This protein binds this small molecule.
Small molecule (SMILES): O=C(O)c1ccccc1C(=O)c1ccc(Cl)c([N+](=O)[O-])c1

Sequence of chain 2.C:
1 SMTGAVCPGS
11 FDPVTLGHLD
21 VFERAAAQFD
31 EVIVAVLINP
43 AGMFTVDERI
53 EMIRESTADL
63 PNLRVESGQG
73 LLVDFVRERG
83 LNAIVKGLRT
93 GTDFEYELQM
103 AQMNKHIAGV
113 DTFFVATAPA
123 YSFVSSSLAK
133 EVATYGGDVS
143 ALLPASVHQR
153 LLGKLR

Sequence of chain 2.B:
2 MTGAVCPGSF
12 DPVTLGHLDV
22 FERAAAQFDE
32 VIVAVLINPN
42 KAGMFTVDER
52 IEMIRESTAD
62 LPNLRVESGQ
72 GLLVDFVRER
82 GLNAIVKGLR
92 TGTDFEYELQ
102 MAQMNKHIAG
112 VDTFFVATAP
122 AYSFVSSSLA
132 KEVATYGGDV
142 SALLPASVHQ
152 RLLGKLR

Binding-site contacts:
Ligand atom O20 contacts residue LEU73 of chain 2.C at 3.9 Å.
Ligand atom O12 contacts residue GLY70 of chain 2.C at 2.6 Å.
Ligand atom N10 contacts residue GLN71 of chain 2.C at 3.7 Å.
Ligand atom C09 contacts residue GLY72 of chain 2.C at 3.2 Å.
Ligand atom C18 contacts residue GLY72 of chain 2.C at 3.6 Å.
Ligand atom C15 contacts residue TYR137 of chain 2.B at 4.0 Å (hydrophobic).
Ligand atom C06 contacts residue LEU37 of chain 2.C at 3.7 Å (hydrophobic).
Ligand atom N10 contacts residue GLY72 of chain 2.C at 3.9 Å.
Ligand atom CL contacts residue LEU37 of chain 2.C at 3.5 Å.
Ligand atom C08 contacts residue GLY72 of chain 2.C at 4.0 Å.
Ligand atom C16 contacts residue TYR137 of chain 2.B at 3.3 Å (hydrophobic).
Ligand atom C16 contacts residue GLY72 of chain 2.C at 3.6 Å.
Ligand atom O11 contacts residue LEU73 of chain 2.C at 3.8 Å.
Ligand atom C08 contacts residue LEU37 of chain 2.C at 3.8 Å (hydrophobic).
Ligand atom CL contacts residue ALA35 of chain 2.C at 3.0 Å.
Ligand atom C13 contacts residue GLY72 of chain 2.C at 3.4 Å.
Ligand atom C05 contacts residue LEU37 of chain 2.C at 3.7 Å (hydrophobic).
Ligand atom N10 contacts residue GLY70 of chain 2.C at 3.7 Å.
Ligand atom O12 contacts residue GLN71 of chain 2.C at 3.1 Å (h-bond).
Ligand atom C19 contacts residue LEU74 of chain 2.C at 3.8 Å (hydrophobic).
Ligand atom C17 contacts residue GLU133 of chain 2.B at 3.7 Å.
Ligand atom C16 contacts residue GLU133 of chain 2.B at 4.0 Å.
Ligand atom C15 contacts residue GLY72 of chain 2.C at 3.4 Å.
Ligand atom O20 contacts residue LEU74 of chain 2.C at 3.0 Å (h-bond).
Ligand atom C19 contacts residue LEU73 of chain 2.C at 3.8 Å (hydrophobic).
Ligand atom C14 contacts residue GLY72 of chain 2.C at 3.2 Å.
Ligand atom O21 contacts residue GLU133 of chain 2.B at 3.9 Å.
Ligand atom O21 contacts residue LEU73 of chain 2.C at 3.8 Å.
Ligand atom C17 contacts residue GLY72 of chain 2.C at 3.7 Å.
Ligand atom C09 contacts residue LEU37 of chain 2.C at 4.0 Å (hydrophobic).
Ligand atom CL contacts residue VAL36 of chain 2.C at 3.8 Å.
Ligand atom C17 contacts residue LEU73 of chain 2.C at 3.9 Å (hydrophobic).
Ligand atom O11 contacts residue LEU74 of chain 2.C at 3.6 Å.
Ligand atom C17 contacts residue TYR137 of chain 2.B at 3.9 Å (hydrophobic).
Ligand atom C09 contacts residue LEU74 of chain 2.C at 3.8 Å (hydrophobic).
Ligand atom O11 contacts residue GLY72 of chain 2.C at 3.3 Å (h-bond).
Ligand atom C18 contacts residue GLU133 of chain 2.B at 4.0 Å.
Ligand atom O11 contacts residue PHE77 of chain 2.C at 3.8 Å.
Ligand atom O11 contacts residue GLN71 of chain 2.C at 3.6 Å.
Ligand atom C03 contacts residue LEU74 of chain 2.C at 4.0 Å (hydrophobic).